The small molecule below binds the protein below.
Small molecule (SMILES): CSCC[C@H](N)C(=O)O

Sequence of chain 1.C:
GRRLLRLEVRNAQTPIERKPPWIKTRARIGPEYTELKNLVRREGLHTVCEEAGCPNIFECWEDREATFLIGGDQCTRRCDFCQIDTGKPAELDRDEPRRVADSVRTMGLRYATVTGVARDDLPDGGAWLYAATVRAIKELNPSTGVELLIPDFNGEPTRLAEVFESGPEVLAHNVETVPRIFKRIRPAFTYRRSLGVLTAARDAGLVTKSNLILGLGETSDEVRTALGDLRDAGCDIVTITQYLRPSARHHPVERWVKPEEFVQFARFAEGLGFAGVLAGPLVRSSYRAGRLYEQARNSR

Binding-site contacts:
Ligand atom CE contacts residue GLY142 of chain 1.C at 3.4 Å.
Ligand atom OXT contacts residue PRO177 of chain 1.C at 3.4 Å.
Ligand atom C contacts residue PHE215 of chain 1.C at 3.9 Å (hydrophobic).
Ligand atom CG contacts residue THR141 of chain 1.C at 3.5 Å.
Ligand atom C contacts residue ILE176 of chain 1.C at 4.2 Å (hydrophobic).
Ligand atom OXT contacts residue ARG212 of chain 1.C at 2.8 Å (salt-bridge).
Ligand atom N contacts residue VAL143 of chain 1.C at 4.1 Å.
Ligand atom CA contacts residue GLY142 of chain 1.C at 3.7 Å.
Ligand atom CA contacts residue SF41 of chain 1.T at 3.2 Å.
Ligand atom CE contacts residue THR141 of chain 1.C at 3.7 Å.
Ligand atom CE contacts residue 5AD1 of chain 1.U at 4.0 Å.
Ligand atom OXT contacts residue HIS199 of chain 1.C at 4.1 Å.
Ligand atom CE contacts residue VAL74 of chain 1.C at 4.2 Å (hydrophobic).
Ligand atom N contacts residue SF41 of chain 1.T at 2.4 Å.
Ligand atom CE contacts residue ILE110 of chain 1.C at 4.0 Å (hydrophobic).
Ligand atom CB contacts residue GLY142 of chain 1.C at 3.5 Å.
Ligand atom O contacts residue SF41 of chain 1.T at 2.3 Å.
Ligand atom C contacts residue PRO177 of chain 1.C at 4.0 Å (hydrophobic).
Ligand atom CA contacts residue ILE176 of chain 1.C at 4.1 Å (hydrophobic).
Ligand atom C contacts residue SF41 of chain 1.T at 3.1 Å.
Ligand atom CA contacts residue PRO177 of chain 1.C at 3.8 Å (hydrophobic).
Ligand atom SD contacts residue 5AD1 of chain 1.U at 3.7 Å.
Ligand atom O contacts residue PHE215 of chain 1.C at 3.8 Å.
Ligand atom OXT contacts residue PHE215 of chain 1.C at 3.6 Å.
Ligand atom CB contacts residue SF41 of chain 1.T at 3.9 Å.
Ligand atom OXT contacts residue ILE176 of chain 1.C at 3.4 Å (h-bond).
Ligand atom O contacts residue ARG212 of chain 1.C at 2.9 Å (salt-bridge).
Ligand atom SD contacts residue SF41 of chain 1.T at 2.7 Å.
Ligand atom CE contacts residue LEU95 of chain 1.C at 4.0 Å (hydrophobic).
Ligand atom N contacts residue ALA144 of chain 1.C at 4.0 Å.
Ligand atom CG contacts residue SF41 of chain 1.T at 3.7 Å.
Ligand atom CB contacts residue ILE176 of chain 1.C at 4.1 Å (hydrophobic).
Ligand atom N contacts residue GLY142 of chain 1.C at 3.0 Å (h-bond).
Ligand atom C contacts residue ARG212 of chain 1.C at 3.5 Å.
Ligand atom CE contacts residue SF41 of chain 1.T at 3.6 Å.
Ligand atom CB contacts residue THR141 of chain 1.C at 3.2 Å.
Ligand atom CG contacts residue 5AD1 of chain 1.U at 3.4 Å.
Ligand atom CB contacts residue LEU175 of chain 1.C at 4.1 Å (hydrophobic).
Ligand atom CG contacts residue LEU175 of chain 1.C at 3.9 Å (hydrophobic).
Ligand atom CB contacts residue PRO177 of chain 1.C at 4.2 Å (hydrophobic).